The protein below binds the small molecule below.
Small molecule (SMILES): O=C1CCC=C1CO

Sequence of chain 1.A:
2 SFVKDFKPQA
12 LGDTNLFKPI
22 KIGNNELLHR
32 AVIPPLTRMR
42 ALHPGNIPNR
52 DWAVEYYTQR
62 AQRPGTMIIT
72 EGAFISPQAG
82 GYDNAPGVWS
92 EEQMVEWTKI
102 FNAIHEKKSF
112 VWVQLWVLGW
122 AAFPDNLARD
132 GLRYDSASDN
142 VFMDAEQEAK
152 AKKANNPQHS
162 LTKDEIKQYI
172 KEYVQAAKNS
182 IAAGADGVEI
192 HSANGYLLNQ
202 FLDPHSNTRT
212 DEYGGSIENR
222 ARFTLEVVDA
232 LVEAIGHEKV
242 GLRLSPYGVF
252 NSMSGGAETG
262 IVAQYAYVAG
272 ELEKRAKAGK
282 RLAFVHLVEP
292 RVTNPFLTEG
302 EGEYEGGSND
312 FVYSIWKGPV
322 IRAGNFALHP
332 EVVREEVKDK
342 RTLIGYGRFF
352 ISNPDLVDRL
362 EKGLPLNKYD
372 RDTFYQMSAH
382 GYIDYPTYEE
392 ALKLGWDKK

Binding-site contacts:
Ligand atom O1 contacts residue ASN195 of chain 1.A at 3.0 Å (h-bond).
Ligand atom C4 contacts residue THR38 of chain 1.A at 3.5 Å.
Ligand atom C4 contacts residue TRP117 of chain 1.A at 3.9 Å (hydrophobic).
Ligand atom C3 contacts residue PHE297 of chain 1.A at 4.1 Å (hydrophobic).
Ligand atom O1 contacts residue HIS192 of chain 1.A at 3.1 Å (h-bond).
Ligand atom O1 contacts residue FMN1 of chain 1.B at 3.2 Å.
Ligand atom C2 contacts residue FMN1 of chain 1.B at 3.6 Å.
Ligand atom C2 contacts residue TYR197 of chain 1.A at 3.7 Å (hydrophobic).
Ligand atom C5 contacts residue TRP117 of chain 1.A at 3.4 Å (hydrophobic).
Ligand atom O1 contacts residue TYR197 of chain 1.A at 3.2 Å.
Ligand atom C6 contacts residue FMN1 of chain 1.B at 3.8 Å.
Ligand atom C5 contacts residue THR38 of chain 1.A at 3.7 Å.
Ligand atom O2 contacts residue PRO296 of chain 1.A at 3.7 Å.
Ligand atom C5 contacts residue TYR197 of chain 1.A at 3.4 Å (hydrophobic).
Ligand atom C3 contacts residue TYR197 of chain 1.A at 3.7 Å (hydrophobic).
Ligand atom C4 contacts residue FMN1 of chain 1.B at 3.4 Å.
Ligand atom C6 contacts residue ASN195 of chain 1.A at 3.8 Å.
Ligand atom C3 contacts residue PHE251 of chain 1.A at 4.3 Å (hydrophobic).
Ligand atom C1 contacts residue HIS192 of chain 1.A at 4.1 Å.
Ligand atom C1 contacts residue ASN195 of chain 1.A at 4.0 Å.
Ligand atom O2 contacts residue ASN195 of chain 1.A at 2.7 Å (h-bond).
Ligand atom C2 contacts residue ASN195 of chain 1.A at 4.3 Å.
Ligand atom C1 contacts residue TYR197 of chain 1.A at 3.5 Å (hydrophobic).
Ligand atom C4 contacts residue TYR197 of chain 1.A at 3.6 Å (hydrophobic).
Ligand atom C2 contacts residue PHE251 of chain 1.A at 3.9 Å (hydrophobic).
Ligand atom C6 contacts residue PRO296 of chain 1.A at 3.7 Å (hydrophobic).
Ligand atom C5 contacts residue HIS192 of chain 1.A at 4.4 Å.
Ligand atom O2 contacts residue FMN1 of chain 1.B at 3.0 Å.
Ligand atom C4 contacts residue TYR376 of chain 1.A at 3.3 Å (hydrophobic).
Ligand atom C3 contacts residue FMN1 of chain 1.B at 3.6 Å.
Ligand atom C5 contacts residue FMN1 of chain 1.B at 3.1 Å.
Ligand atom C1 contacts residue FMN1 of chain 1.B at 3.3 Å.
Ligand atom C3 contacts residue TYR376 of chain 1.A at 3.4 Å (hydrophobic).
Ligand atom C6 contacts residue PHE251 of chain 1.A at 3.5 Å (hydrophobic).